Binding-site contacts:
Ligand atom C1D contacts residue PHE43 of chain 1.A at 3.6 Å (hydrophobic).
Ligand atom CHA contacts residue HIS97 of chain 1.A at 3.7 Å.
Ligand atom NA contacts residue HIS93 of chain 1.A at 3.1 Å (h-bond).
Ligand atom C3B contacts residue VAL68 of chain 1.A at 3.7 Å (hydrophobic).
Ligand atom C1B contacts residue LEU89 of chain 1.A at 3.6 Å (hydrophobic).
Ligand atom CGD contacts residue ARG45 of chain 1.A at 3.6 Å.
Ligand atom C4C contacts residue PHE43 of chain 1.A at 3.7 Å (hydrophobic).
Ligand atom CMC contacts residue TYR103 of chain 1.A at 3.6 Å (hydrophobic).
Ligand atom CGA contacts residue HIS97 of chain 1.A at 3.7 Å.
Ligand atom C2B contacts residue VAL68 of chain 1.A at 3.4 Å (hydrophobic).
Ligand atom C4A contacts residue LEU89 of chain 1.A at 3.8 Å (hydrophobic).
Ligand atom CAC contacts residue ILE99 of chain 1.A at 3.4 Å (hydrophobic).
Ligand atom C5 contacts residue PHE43 of chain 1.A at 3.8 Å (hydrophobic).
Ligand atom C4D contacts residue HIS93 of chain 1.A at 3.8 Å.
Ligand atom CGA contacts residue SER92 of chain 1.A at 3.7 Å.
Ligand atom CAB contacts residue PHE138 of chain 1.A at 3.7 Å (hydrophobic).
Ligand atom C5 contacts residue LEU29 of chain 1.A at 3.8 Å (hydrophobic).
Ligand atom C1A contacts residue HIS93 of chain 1.A at 3.6 Å.
Ligand atom O1D contacts residue ARG45 of chain 1.A at 3.7 Å.
Ligand atom C3C contacts residue ILE99 of chain 1.A at 3.7 Å (hydrophobic).
Ligand atom CBC contacts residue TYR103 of chain 1.A at 3.4 Å (hydrophobic).
Ligand atom C5 contacts residue VAL68 of chain 1.A at 3.7 Å (hydrophobic).
Ligand atom O2A contacts residue HIS97 of chain 1.A at 2.7 Å (h-bond).
Ligand atom FE contacts residue HIS93 of chain 1.A at 2.3 Å.
Ligand atom CHD contacts residue PHE43 of chain 1.A at 3.2 Å (hydrophobic).
Ligand atom CHB contacts residue LEU89 of chain 1.A at 3.4 Å (hydrophobic).
Ligand atom CBB contacts residue PHE138 of chain 1.A at 3.6 Å (hydrophobic).
Ligand atom CMD contacts residue LYS42 of chain 1.A at 3.3 Å.
Ligand atom CMD contacts residue PHE43 of chain 1.A at 3.7 Å (hydrophobic).
Ligand atom C3D contacts residue HIS97 of chain 1.A at 3.7 Å.
Ligand atom ND contacts residue HIS93 of chain 1.A at 3.1 Å (h-bond).
Ligand atom CHD contacts residue ILE99 of chain 1.A at 3.6 Å (hydrophobic).
Ligand atom NC contacts residue HIS93 of chain 1.A at 3.3 Å (h-bond).
Ligand atom C2D contacts residue PHE43 of chain 1.A at 3.6 Å (hydrophobic).
Ligand atom C1B contacts residue VAL68 of chain 1.A at 3.6 Å (hydrophobic).
Ligand atom NB contacts residue HIS93 of chain 1.A at 3.1 Å (h-bond).
Ligand atom C4 contacts residue HIS64 of chain 1.A at 3.8 Å.
Ligand atom CAD contacts residue HIS97 of chain 1.A at 3.3 Å.
Ligand atom O2D contacts residue ARG45 of chain 1.A at 3.1 Å (salt-bridge).
Ligand atom O1A contacts residue SER92 of chain 1.A at 2.7 Å (h-bond).

The protein below binds the small molecule below.
Small molecule (SMILES): C=CC1=C(C)C2=Cc3c(C=C)c(C)c4n3[Fe]35(c6ccccc6)<-N2=C1C=c1c(C)c(CCC(=O)O)c(n13)=CC1=N->5C(=C4)C(C)=C1CCC(=O)O

Sequence of chain 1.A:
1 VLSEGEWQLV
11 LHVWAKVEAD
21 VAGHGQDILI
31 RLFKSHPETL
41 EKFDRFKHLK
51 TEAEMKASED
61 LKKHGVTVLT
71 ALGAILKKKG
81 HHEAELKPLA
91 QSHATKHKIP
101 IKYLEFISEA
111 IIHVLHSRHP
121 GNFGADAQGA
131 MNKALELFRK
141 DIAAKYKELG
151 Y